Binding-site contacts:
Ligand atom O7 contacts residue ASN84 of chain 1.A at 2.8 Å (h-bond).
Ligand atom C1 contacts residue ASN84 of chain 1.A at 1.4 Å.
Ligand atom C5 contacts residue ASN84 of chain 1.A at 3.6 Å.
Ligand atom C7 contacts residue ASN84 of chain 1.A at 3.1 Å.
Ligand atom C8 contacts residue ASN84 of chain 1.A at 4.5 Å.
Ligand atom N2 contacts residue ASN84 of chain 1.A at 2.9 Å (h-bond).
Ligand atom C2 contacts residue ASN84 of chain 1.A at 2.3 Å.
Ligand atom C3 contacts residue ASN84 of chain 1.A at 3.7 Å.
Ligand atom C4 contacts residue ASN84 of chain 1.A at 4.1 Å.
Ligand atom O5 contacts residue ASN84 of chain 1.A at 2.3 Å (h-bond).

The protein below binds the small molecule below.
Small molecule (SMILES): CC(=O)N[C@@H]1[C@@H](O)[C@H](O)[C@@H](CO)O[C@H]1O

Sequence of chain 1.A:
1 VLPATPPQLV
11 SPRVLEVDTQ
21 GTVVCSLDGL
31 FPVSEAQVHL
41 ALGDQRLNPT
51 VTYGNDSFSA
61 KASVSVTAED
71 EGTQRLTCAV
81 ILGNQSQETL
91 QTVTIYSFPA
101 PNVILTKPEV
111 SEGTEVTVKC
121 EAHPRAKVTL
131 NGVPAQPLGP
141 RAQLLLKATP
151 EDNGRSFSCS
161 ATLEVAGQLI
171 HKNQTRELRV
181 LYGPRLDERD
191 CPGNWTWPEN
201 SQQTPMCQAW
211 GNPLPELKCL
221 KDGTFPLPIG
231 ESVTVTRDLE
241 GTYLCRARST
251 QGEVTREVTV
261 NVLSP